Binding-site contacts:
Ligand atom O3 contacts residue ARG279 of chain 1.A at 3.0 Å (salt-bridge).
Ligand atom O6 contacts residue HIS99 of chain 1.A at 3.7 Å.
Ligand atom N2 contacts residue HIS270 of chain 1.A at 3.2 Å (h-bond).
Ligand atom C1 contacts residue GLN100 of chain 1.A at 3.7 Å.
Ligand atom O7 contacts residue ZN1 of chain 1.D at 2.6 Å.
Ligand atom O7 contacts residue PRO143 of chain 1.A at 3.3 Å.
Ligand atom O5 contacts residue TRP213 of chain 1.A at 3.5 Å.
Ligand atom O7 contacts residue HIS72 of chain 1.A at 3.7 Å.
Ligand atom O6 contacts residue ASP15 of chain 1.A at 2.7 Å (salt-bridge).
Ligand atom C6 contacts residue ASP15 of chain 1.A at 3.4 Å.
Ligand atom O4 contacts residue HIS99 of chain 1.A at 3.8 Å.
Ligand atom O1 contacts residue GLN100 of chain 1.A at 3.5 Å (h-bond).
Ligand atom O6 contacts residue GLN100 of chain 1.A at 2.9 Å (h-bond).
Ligand atom C6 contacts residue TRP213 of chain 1.A at 3.7 Å (hydrophobic).
Ligand atom C7 contacts residue TYR144 of chain 1.A at 3.4 Å (hydrophobic).
Ligand atom O5 contacts residue ASP15 of chain 1.A at 3.4 Å (salt-bridge).
Ligand atom O7 contacts residue ARG279 of chain 1.A at 2.8 Å (salt-bridge).
Ligand atom C7 contacts residue ZN1 of chain 1.D at 2.9 Å.
Ligand atom O7 contacts residue HIS76 of chain 1.A at 3.4 Å (h-bond).
Ligand atom C5 contacts residue TRP213 of chain 1.A at 3.6 Å (hydrophobic).
Ligand atom C3 contacts residue ASN94 of chain 1.A at 3.1 Å.
Ligand atom O3 contacts residue ASN94 of chain 1.A at 2.6 Å (h-bond).
Ligand atom O7 contacts residue PHE272 of chain 1.A at 3.8 Å.
Ligand atom O4 contacts residue ASN94 of chain 1.A at 3.4 Å (h-bond).
Ligand atom O7 contacts residue TYR144 of chain 1.A at 2.4 Å (h-bond).
Ligand atom O1 contacts residue TYR144 of chain 1.A at 3.6 Å.
Ligand atom C1 contacts residue TRP213 of chain 1.A at 3.5 Å (hydrophobic).
Ligand atom N2 contacts residue ZN1 of chain 1.D at 3.5 Å.
Ligand atom C7 contacts residue HIS270 of chain 1.A at 3.8 Å.
Ligand atom C5 contacts residue GLN100 of chain 1.A at 3.8 Å.
Ligand atom C6 contacts residue GLN100 of chain 1.A at 3.6 Å.
Ligand atom O5 contacts residue GLN100 of chain 1.A at 2.8 Å (h-bond).
Ligand atom C8 contacts residue ZN1 of chain 1.D at 3.4 Å.
Ligand atom O3 contacts residue ASP15 of chain 1.A at 2.5 Å (salt-bridge).
Ligand atom O3 contacts residue ZN1 of chain 1.D at 2.9 Å.
Ligand atom O3 contacts residue HIS270 of chain 1.A at 3.5 Å (h-bond).
Ligand atom C6 contacts residue HIS76 of chain 1.A at 3.5 Å.
Ligand atom C3 contacts residue HIS270 of chain 1.A at 3.5 Å.
Ligand atom C3 contacts residue HIS99 of chain 1.A at 3.6 Å.
Ligand atom O3 contacts residue HIS76 of chain 1.A at 3.0 Å (h-bond).

Sequence of chain 1.A:
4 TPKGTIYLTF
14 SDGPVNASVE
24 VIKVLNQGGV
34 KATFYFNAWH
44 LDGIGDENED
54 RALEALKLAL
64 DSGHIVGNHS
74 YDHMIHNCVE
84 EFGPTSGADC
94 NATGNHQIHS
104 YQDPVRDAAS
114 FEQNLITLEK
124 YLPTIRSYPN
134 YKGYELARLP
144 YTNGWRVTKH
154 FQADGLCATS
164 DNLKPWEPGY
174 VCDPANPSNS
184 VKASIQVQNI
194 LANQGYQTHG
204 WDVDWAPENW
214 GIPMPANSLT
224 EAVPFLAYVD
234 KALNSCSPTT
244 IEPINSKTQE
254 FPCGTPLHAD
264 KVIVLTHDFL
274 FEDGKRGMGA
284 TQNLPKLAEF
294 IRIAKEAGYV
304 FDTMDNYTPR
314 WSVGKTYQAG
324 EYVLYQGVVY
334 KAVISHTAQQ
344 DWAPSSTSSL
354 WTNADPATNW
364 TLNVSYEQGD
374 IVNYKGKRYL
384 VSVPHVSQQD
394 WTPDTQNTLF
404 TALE

A protein and the small-molecule ligand that binds it are described below.
Small molecule (SMILES): CC(=O)N[C@@H]1[C@@H](O)[C@H](O[C@@H]2O[C@H](CO)[C@@H](O)[C@H](O)[C@H]2NC(C)=O)[C@@H](CO)O[C@H]1O